Sequence of chain 2.A:
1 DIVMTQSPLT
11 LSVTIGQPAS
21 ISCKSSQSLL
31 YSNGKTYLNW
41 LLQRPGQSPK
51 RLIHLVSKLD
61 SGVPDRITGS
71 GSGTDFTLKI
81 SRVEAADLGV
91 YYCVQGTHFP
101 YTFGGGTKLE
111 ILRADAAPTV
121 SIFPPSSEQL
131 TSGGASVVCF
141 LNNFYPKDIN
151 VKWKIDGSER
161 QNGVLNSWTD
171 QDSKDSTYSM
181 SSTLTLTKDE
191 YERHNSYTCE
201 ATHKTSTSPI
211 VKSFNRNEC

The small molecule below binds the protein below.
Small molecule (SMILES): O=C(O)CNC(=O)CCC[P](=O)(O)Oc1ccc([N+](=O)[O-])cc1

Binding-site contacts:
Ligand atom C8 contacts residue TYR37 of chain 2.A at 3.8 Å (hydrophobic).
Ligand atom C12 contacts residue GLY96 of chain 2.A at 4.0 Å.
Ligand atom C9 contacts residue TYR101 of chain 2.A at 4.0 Å (hydrophobic).
Ligand atom N2 contacts residue THR97 of chain 2.A at 4.2 Å.
Ligand atom N2 contacts residue GLY96 of chain 2.A at 3.1 Å (h-bond).
Ligand atom O3 contacts residue ASN39 of chain 2.A at 3.2 Å (h-bond).
Ligand atom C9 contacts residue GLY96 of chain 2.A at 3.5 Å.
Ligand atom C5 contacts residue ASN39 of chain 2.A at 4.4 Å.
Ligand atom C12 contacts residue THR97 of chain 2.A at 4.2 Å.
Ligand atom O1 contacts residue TYR101 of chain 2.A at 3.9 Å.
Ligand atom C6 contacts residue TYR101 of chain 2.A at 3.9 Å (hydrophobic).
Ligand atom C6 contacts residue GLY96 of chain 2.A at 4.0 Å.
Ligand atom C1 contacts residue GLY96 of chain 2.A at 4.1 Å.
Ligand atom O5 contacts residue PHE103 of chain 2.A at 3.1 Å.
Ligand atom C12 contacts residue TYR31 of chain 2.A at 3.6 Å (hydrophobic).
Ligand atom C13 contacts residue TYR101 of chain 2.A at 4.0 Å (hydrophobic).
Ligand atom C10 contacts residue GLY96 of chain 2.A at 3.5 Å.
Ligand atom C6 contacts residue ASN39 of chain 2.A at 3.8 Å.
Ligand atom C11 contacts residue GLY96 of chain 2.A at 3.7 Å.
Ligand atom O8 contacts residue PHE99 of chain 2.A at 3.9 Å.
Ligand atom C5 contacts residue TYR101 of chain 2.A at 4.2 Å (hydrophobic).
Ligand atom O7 contacts residue PHE99 of chain 2.A at 3.6 Å.
Ligand atom C4 contacts residue TYR101 of chain 2.A at 4.3 Å (hydrophobic).
Ligand atom C6 contacts residue GLN95 of chain 2.A at 4.2 Å.
Ligand atom N1 contacts residue PHE103 of chain 2.A at 4.2 Å.
Ligand atom O1 contacts residue GLY96 of chain 2.A at 3.4 Å.
Ligand atom P1 contacts residue GLY96 of chain 2.A at 4.3 Å.
Ligand atom C13 contacts residue GLY96 of chain 2.A at 4.2 Å.
Ligand atom C2 contacts residue TYR101 of chain 2.A at 3.5 Å (hydrophobic).
Ligand atom N2 contacts residue TYR31 of chain 2.A at 4.1 Å.
Ligand atom O8 contacts residue TYR101 of chain 2.A at 2.9 Å (h-bond).
Ligand atom C8 contacts residue GLY96 of chain 2.A at 3.8 Å.
Ligand atom C3 contacts residue TYR101 of chain 2.A at 3.9 Å (hydrophobic).
Ligand atom O5 contacts residue VAL94 of chain 2.A at 4.0 Å.
Ligand atom O7 contacts residue THR97 of chain 2.A at 4.4 Å.
Ligand atom C11 contacts residue TYR101 of chain 2.A at 4.4 Å (hydrophobic).
Ligand atom C1 contacts residue TYR101 of chain 2.A at 3.5 Å (hydrophobic).
Ligand atom C5 contacts residue VAL94 of chain 2.A at 3.6 Å (hydrophobic).
Ligand atom C10 contacts residue TYR37 of chain 2.A at 3.9 Å (hydrophobic).
Ligand atom C6 contacts residue VAL94 of chain 2.A at 4.2 Å (hydrophobic).